Binding-site contacts:
Ligand atom C3 contacts residue TRP222 of chain 2.C at 3.9 Å (hydrophobic).
Ligand atom C5 contacts residue THR167 of chain 2.E at 3.8 Å.
Ligand atom C1 contacts residue ASN165 of chain 2.E at 1.4 Å.
Ligand atom O7 contacts residue ASN165 of chain 2.E at 4.0 Å.
Ligand atom N2 contacts residue SER219 of chain 2.C at 3.1 Å (h-bond).
Ligand atom N2 contacts residue ASN165 of chain 2.E at 2.8 Å (h-bond).
Ligand atom O3 contacts residue TRP222 of chain 2.C at 4.1 Å.
Ligand atom C6 contacts residue TRP222 of chain 2.C at 3.5 Å (hydrophobic).
Ligand atom C2 contacts residue TRP222 of chain 2.C at 4.1 Å (hydrophobic).
Ligand atom C7 contacts residue SER219 of chain 2.C at 3.9 Å.
Ligand atom O5 contacts residue TRP222 of chain 2.C at 4.2 Å.
Ligand atom C6 contacts residue VAL244 of chain 2.E at 4.3 Å (hydrophobic).
Ligand atom O7 contacts residue PRO221 of chain 2.C at 3.4 Å.
Ligand atom O5 contacts residue THR167 of chain 2.E at 3.6 Å (h-bond).
Ligand atom C4 contacts residue TRP222 of chain 2.C at 3.9 Å (hydrophobic).
Ligand atom O5 contacts residue TRP222 of chain 2.C at 3.9 Å.
Ligand atom C2 contacts residue SER219 of chain 2.C at 4.1 Å.
Ligand atom O7 contacts residue TRP222 of chain 2.C at 2.7 Å (h-bond).
Ligand atom C3 contacts residue ASN165 of chain 2.E at 3.8 Å.
Ligand atom O5 contacts residue ASN165 of chain 2.E at 2.3 Å (h-bond).
Ligand atom C1 contacts residue SER219 of chain 2.C at 3.9 Å.
Ligand atom C7 contacts residue PRO221 of chain 2.C at 4.2 Å (hydrophobic).
Ligand atom C7 contacts residue TRP222 of chain 2.C at 3.6 Å (hydrophobic).
Ligand atom C6 contacts residue THR167 of chain 2.E at 2.8 Å.
Ligand atom C8 contacts residue PRO221 of chain 2.C at 4.1 Å (hydrophobic).
Ligand atom O4 contacts residue TRP222 of chain 2.C at 4.1 Å.
Ligand atom C5 contacts residue TRP222 of chain 2.C at 4.2 Å (hydrophobic).
Ligand atom C5 contacts residue TRP222 of chain 2.C at 4.1 Å (hydrophobic).
Ligand atom C8 contacts residue VAL242 of chain 2.E at 4.1 Å (hydrophobic).
Ligand atom C7 contacts residue ASN165 of chain 2.E at 3.7 Å.
Ligand atom C1 contacts residue TRP222 of chain 2.C at 3.4 Å (hydrophobic).
Ligand atom C5 contacts residue ASN165 of chain 2.E at 3.6 Å.
Ligand atom O6 contacts residue THR167 of chain 2.E at 2.6 Å (h-bond).
Ligand atom O6 contacts residue TRP222 of chain 2.C at 4.2 Å.
Ligand atom C8 contacts residue TRP222 of chain 2.C at 4.0 Å (hydrophobic).
Ligand atom C2 contacts residue ASN165 of chain 2.E at 2.4 Å.
Ligand atom C2 contacts residue TRP222 of chain 2.C at 4.0 Å (hydrophobic).
Ligand atom C4 contacts residue ASN165 of chain 2.E at 4.2 Å.
Ligand atom O7 contacts residue ARG220 of chain 2.C at 4.1 Å.
Ligand atom C8 contacts residue SER219 of chain 2.C at 3.8 Å.

This small molecule binds to this protein.
Small molecule (SMILES): CC(=O)N[C@H]1[C@H](O[C@H]2[C@H](O)[C@@H](NC(C)=O)CO[C@@H]2CO)O[C@H](CO)[C@@H](O[C@@H]2O[C@H](CO)[C@@H](O)[C@H](O[C@H]3O[C@H](CO)[C@@H](O)[C@H](O)[C@@H]3O)[C@@H]2O)[C@@H]1O

Sequence of chain 2.C:
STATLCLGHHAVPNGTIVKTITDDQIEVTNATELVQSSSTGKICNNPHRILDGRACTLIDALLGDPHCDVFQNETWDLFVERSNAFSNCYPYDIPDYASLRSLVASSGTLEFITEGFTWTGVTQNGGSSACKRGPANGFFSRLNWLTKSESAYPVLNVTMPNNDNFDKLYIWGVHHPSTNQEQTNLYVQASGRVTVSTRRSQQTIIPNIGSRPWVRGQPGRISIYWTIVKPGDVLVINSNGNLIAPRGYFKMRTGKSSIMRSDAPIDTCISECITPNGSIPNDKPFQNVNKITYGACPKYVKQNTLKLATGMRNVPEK

Sequence of chain 2.E:
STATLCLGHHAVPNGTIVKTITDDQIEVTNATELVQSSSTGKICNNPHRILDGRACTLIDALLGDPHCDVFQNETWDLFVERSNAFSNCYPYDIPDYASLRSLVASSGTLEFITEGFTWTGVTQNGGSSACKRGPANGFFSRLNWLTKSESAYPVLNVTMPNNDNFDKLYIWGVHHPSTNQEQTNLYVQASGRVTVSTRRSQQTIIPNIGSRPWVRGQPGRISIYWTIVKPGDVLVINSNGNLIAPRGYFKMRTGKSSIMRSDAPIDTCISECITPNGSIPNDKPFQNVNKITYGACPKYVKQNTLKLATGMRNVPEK